Binding-site contacts:
Ligand atom O6 contacts residue ARG163 of chain 1.C at 4.5 Å.
Ligand atom C2 contacts residue ASN168 of chain 1.C at 2.5 Å.
Ligand atom C5 contacts residue ASN168 of chain 1.C at 3.7 Å.
Ligand atom C8 contacts residue ASN168 of chain 1.C at 3.5 Å.
Ligand atom C3 contacts residue ASN168 of chain 1.C at 3.8 Å.
Ligand atom C4 contacts residue ASN168 of chain 1.C at 4.2 Å.
Ligand atom C1 contacts residue ARG163 of chain 1.C at 4.0 Å.
Ligand atom N2 contacts residue ASN168 of chain 1.C at 2.9 Å (h-bond).
Ligand atom O6 contacts residue VAL145 of chain 1.C at 3.6 Å.
Ligand atom C7 contacts residue ASN168 of chain 1.C at 3.4 Å.
Ligand atom N2 contacts residue THR169 of chain 1.C at 4.2 Å.
Ligand atom O5 contacts residue ASN168 of chain 1.C at 2.4 Å (h-bond).
Ligand atom O5 contacts residue ARG163 of chain 1.C at 3.4 Å (salt-bridge).
Ligand atom C1 contacts residue ASN168 of chain 1.C at 1.4 Å.
Ligand atom C6 contacts residue VAL145 of chain 1.C at 4.0 Å (hydrophobic).
Ligand atom C1 contacts residue THR169 of chain 1.C at 4.3 Å.
Ligand atom O7 contacts residue ASN168 of chain 1.C at 4.3 Å.

Sequence of chain 1.C:
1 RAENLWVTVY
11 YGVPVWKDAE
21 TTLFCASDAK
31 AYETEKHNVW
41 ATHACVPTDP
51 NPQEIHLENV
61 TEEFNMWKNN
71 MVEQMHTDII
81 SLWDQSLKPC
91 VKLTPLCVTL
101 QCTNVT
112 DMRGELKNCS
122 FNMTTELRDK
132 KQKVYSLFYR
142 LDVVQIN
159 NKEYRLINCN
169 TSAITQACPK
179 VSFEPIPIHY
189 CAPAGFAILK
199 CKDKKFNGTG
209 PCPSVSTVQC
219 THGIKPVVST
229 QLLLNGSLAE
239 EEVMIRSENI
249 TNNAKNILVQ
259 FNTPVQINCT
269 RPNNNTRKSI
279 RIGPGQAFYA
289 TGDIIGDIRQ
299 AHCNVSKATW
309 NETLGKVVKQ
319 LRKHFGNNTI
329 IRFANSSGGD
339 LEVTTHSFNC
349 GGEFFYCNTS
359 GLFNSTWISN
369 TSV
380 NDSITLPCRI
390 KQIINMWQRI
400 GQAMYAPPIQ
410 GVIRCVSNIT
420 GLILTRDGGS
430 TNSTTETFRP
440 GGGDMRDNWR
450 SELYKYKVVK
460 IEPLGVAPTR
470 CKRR

A small-molecule ligand and the protein it binds are described below.
Small molecule (SMILES): CC(=O)N[C@H]1[C@H](O[C@H]2[C@H](O)[C@@H](NC(C)=O)CO[C@@H]2CO)O[C@H](CO)[C@@H](O)[C@@H]1O